A protein and the small-molecule ligand that binds it are described below.
Small molecule (SMILES): CC(=O)N[C@@H]1[C@@H](O)[C@H](O)[C@@H](CO)O[C@H]1O

Sequence of chain 1.A:
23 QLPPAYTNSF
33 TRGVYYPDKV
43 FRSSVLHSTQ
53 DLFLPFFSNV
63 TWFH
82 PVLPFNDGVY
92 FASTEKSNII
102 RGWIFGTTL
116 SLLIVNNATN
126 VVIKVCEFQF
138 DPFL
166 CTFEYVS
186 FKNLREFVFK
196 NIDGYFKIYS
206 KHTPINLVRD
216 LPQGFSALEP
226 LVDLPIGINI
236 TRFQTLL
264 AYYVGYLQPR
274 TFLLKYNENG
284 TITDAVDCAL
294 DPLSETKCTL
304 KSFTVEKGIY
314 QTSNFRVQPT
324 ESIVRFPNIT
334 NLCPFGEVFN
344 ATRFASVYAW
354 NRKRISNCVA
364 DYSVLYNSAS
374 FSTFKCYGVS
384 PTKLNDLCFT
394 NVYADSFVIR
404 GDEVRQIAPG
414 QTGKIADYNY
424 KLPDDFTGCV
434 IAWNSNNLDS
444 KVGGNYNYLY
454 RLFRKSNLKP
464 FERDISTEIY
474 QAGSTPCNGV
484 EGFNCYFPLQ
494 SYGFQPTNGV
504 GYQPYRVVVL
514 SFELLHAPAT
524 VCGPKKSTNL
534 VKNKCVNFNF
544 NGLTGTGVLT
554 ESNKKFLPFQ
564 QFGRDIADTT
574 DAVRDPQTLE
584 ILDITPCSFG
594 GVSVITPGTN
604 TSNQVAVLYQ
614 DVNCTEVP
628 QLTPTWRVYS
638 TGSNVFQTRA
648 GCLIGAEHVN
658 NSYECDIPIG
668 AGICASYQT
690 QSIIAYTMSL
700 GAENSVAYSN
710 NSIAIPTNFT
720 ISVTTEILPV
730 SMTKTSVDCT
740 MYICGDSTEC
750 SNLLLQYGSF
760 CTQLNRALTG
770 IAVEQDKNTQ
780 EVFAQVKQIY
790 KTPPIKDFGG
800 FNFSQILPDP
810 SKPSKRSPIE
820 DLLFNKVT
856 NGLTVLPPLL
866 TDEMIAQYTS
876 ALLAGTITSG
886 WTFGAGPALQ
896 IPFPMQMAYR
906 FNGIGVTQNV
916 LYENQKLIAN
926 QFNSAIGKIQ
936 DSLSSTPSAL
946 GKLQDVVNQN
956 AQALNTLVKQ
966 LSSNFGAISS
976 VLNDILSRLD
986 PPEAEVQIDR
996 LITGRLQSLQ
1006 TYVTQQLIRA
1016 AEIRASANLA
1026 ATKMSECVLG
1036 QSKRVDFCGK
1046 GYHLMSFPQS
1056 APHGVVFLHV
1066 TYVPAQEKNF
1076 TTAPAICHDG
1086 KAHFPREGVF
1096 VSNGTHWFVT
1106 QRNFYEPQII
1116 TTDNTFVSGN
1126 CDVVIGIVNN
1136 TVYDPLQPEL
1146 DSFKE

Binding-site contacts:
Ligand atom C4 contacts residue ASN709 of chain 1.A at 4.2 Å.
Ligand atom O5 contacts residue ASN709 of chain 1.A at 2.4 Å (h-bond).
Ligand atom C3 contacts residue ASN709 of chain 1.A at 3.7 Å.
Ligand atom O7 contacts residue ILE1130 of chain 1.A at 4.2 Å.
Ligand atom C1 contacts residue ASN709 of chain 1.A at 1.4 Å.
Ligand atom C8 contacts residue GLY1131 of chain 1.A at 3.8 Å.
Ligand atom C8 contacts residue ILE1130 of chain 1.A at 4.4 Å (hydrophobic).
Ligand atom C2 contacts residue ASN709 of chain 1.A at 2.4 Å.
Ligand atom C7 contacts residue ASN709 of chain 1.A at 3.9 Å.
Ligand atom C5 contacts residue ASN709 of chain 1.A at 3.6 Å.
Ligand atom N2 contacts residue ASN709 of chain 1.A at 2.8 Å (h-bond).
Ligand atom O7 contacts residue ASN709 of chain 1.A at 4.4 Å.